Sequence of chain 58.A:
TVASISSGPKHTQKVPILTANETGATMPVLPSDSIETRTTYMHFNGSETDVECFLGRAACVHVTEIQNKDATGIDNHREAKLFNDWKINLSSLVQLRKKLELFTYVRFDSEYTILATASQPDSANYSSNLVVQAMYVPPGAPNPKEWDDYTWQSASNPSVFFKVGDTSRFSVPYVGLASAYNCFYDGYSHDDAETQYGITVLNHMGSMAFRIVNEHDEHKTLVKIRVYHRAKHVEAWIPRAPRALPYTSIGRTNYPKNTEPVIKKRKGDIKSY

Sequence of chain 58.C:
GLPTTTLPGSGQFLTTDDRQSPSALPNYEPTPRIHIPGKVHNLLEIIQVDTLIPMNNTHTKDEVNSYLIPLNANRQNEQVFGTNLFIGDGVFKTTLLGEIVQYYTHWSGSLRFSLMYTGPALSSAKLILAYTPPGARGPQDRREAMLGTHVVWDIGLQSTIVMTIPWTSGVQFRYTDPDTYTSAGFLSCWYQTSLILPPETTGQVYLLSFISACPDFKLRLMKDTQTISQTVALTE

The small molecule below binds the protein below.
Small molecule (SMILES): Cc1cc(CCCCCOc2ccc(C3=NCCO3)cc2)on1

Binding-site contacts:
Ligand atom C1B contacts residue TYR128 of chain 58.A at 3.6 Å (hydrophobic).
Ligand atom C3B contacts residue VAL188 of chain 58.A at 3.8 Å (hydrophobic).
Ligand atom C4C contacts residue VAL191 of chain 58.A at 3.0 Å (hydrophobic).
Ligand atom O1 contacts residue MET221 of chain 58.A at 3.9 Å.
Ligand atom C5C contacts residue VAL191 of chain 58.A at 3.8 Å (hydrophobic).
Ligand atom N2 contacts residue LEU106 of chain 58.A at 3.8 Å.
Ligand atom C3B contacts residue TYR152 of chain 58.A at 3.7 Å (hydrophobic).
Ligand atom C5A contacts residue PHE186 of chain 58.A at 3.5 Å (hydrophobic).
Ligand atom O1 contacts residue LEU106 of chain 58.A at 3.7 Å.
Ligand atom C2C contacts residue TYR197 of chain 58.A at 3.7 Å (hydrophobic).
Ligand atom C6B contacts residue TYR128 of chain 58.A at 3.3 Å (hydrophobic).
Ligand atom N2 contacts residue ASN219 of chain 58.A at 3.8 Å.
Ligand atom C3C contacts residue TYR128 of chain 58.A at 3.4 Å (hydrophobic).
Ligand atom C2B contacts residue VAL188 of chain 58.A at 3.5 Å (hydrophobic).
Ligand atom C4C contacts residue VAL188 of chain 58.A at 3.7 Å (hydrophobic).
Ligand atom C1C contacts residue LEU106 of chain 58.A at 3.8 Å (hydrophobic).
Ligand atom N3A contacts residue TYR152 of chain 58.A at 3.5 Å.
Ligand atom N3A contacts residue PRO174 of chain 58.A at 3.7 Å.
Ligand atom O1A contacts residue PHE186 of chain 58.A at 3.0 Å.
Ligand atom C4B contacts residue PHE186 of chain 58.A at 3.6 Å (hydrophobic).
Ligand atom C6B contacts residue ILE104 of chain 58.A at 3.6 Å (hydrophobic).
Ligand atom C31 contacts residue ASN219 of chain 58.A at 3.3 Å.
Ligand atom O1B contacts residue ILE104 of chain 58.A at 3.9 Å.
Ligand atom C1C contacts residue TYR128 of chain 58.A at 3.7 Å (hydrophobic).
Ligand atom C4B contacts residue TYR152 of chain 58.A at 3.8 Å (hydrophobic).
Ligand atom O1B contacts residue TYR128 of chain 58.A at 3.4 Å (h-bond).
Ligand atom N3A contacts residue ALA24 of chain 58.C at 3.8 Å.
Ligand atom C2A contacts residue TYR152 of chain 58.A at 3.6 Å (hydrophobic).
Ligand atom C5 contacts residue LEU106 of chain 58.A at 3.8 Å (hydrophobic).
Ligand atom C2A contacts residue PHE186 of chain 58.A at 3.3 Å (hydrophobic).
Ligand atom C5B contacts residue PHE186 of chain 58.A at 3.9 Å (hydrophobic).
Ligand atom C5A contacts residue VAL176 of chain 58.A at 3.6 Å (hydrophobic).
Ligand atom C5B contacts residue MET224 of chain 58.A at 3.8 Å (hydrophobic).
Ligand atom C4A contacts residue PRO174 of chain 58.A at 3.1 Å (hydrophobic).
Ligand atom C1B contacts residue ILE104 of chain 58.A at 4.0 Å (hydrophobic).
Ligand atom C3 contacts residue ASN219 of chain 58.A at 4.0 Å.
Ligand atom C4 contacts residue LEU106 of chain 58.A at 3.9 Å (hydrophobic).
Ligand atom C1B contacts residue VAL188 of chain 58.A at 3.8 Å (hydrophobic).
Ligand atom C4 contacts residue TYR197 of chain 58.A at 3.8 Å (hydrophobic).
Ligand atom N3A contacts residue PHE186 of chain 58.A at 4.0 Å.